The protein below binds the small molecule below.
Small molecule (SMILES): C[C@H](O)[C@H](N)[C@@H]1O[C@](O)(C(=O)O)C[C@H](O)[C@@H]1N

Sequence of chain 1.A:
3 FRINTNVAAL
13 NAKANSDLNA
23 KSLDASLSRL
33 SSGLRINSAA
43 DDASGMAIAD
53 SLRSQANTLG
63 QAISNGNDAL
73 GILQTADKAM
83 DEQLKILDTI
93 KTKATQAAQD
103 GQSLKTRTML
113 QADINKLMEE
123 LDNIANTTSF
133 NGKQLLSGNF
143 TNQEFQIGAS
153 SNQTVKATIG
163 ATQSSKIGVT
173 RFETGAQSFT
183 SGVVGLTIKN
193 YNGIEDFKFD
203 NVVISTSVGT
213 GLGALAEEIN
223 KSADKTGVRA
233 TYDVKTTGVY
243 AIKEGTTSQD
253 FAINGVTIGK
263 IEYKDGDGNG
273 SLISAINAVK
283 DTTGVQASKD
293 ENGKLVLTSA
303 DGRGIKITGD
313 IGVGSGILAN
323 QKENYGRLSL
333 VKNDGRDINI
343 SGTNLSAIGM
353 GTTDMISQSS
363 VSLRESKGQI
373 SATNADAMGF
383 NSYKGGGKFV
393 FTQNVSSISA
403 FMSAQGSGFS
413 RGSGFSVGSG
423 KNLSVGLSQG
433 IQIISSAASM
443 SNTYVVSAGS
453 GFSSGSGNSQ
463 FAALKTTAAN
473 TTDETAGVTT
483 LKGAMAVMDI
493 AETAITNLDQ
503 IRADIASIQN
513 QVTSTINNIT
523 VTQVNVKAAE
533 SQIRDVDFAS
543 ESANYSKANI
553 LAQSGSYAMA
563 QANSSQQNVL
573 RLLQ

Binding-site contacts:
Ligand atom C1 contacts residue SER398 of chain 1.A at 2.8 Å.
Ligand atom O1B contacts residue SER398 of chain 1.A at 3.5 Å (h-bond).
Ligand atom C7 contacts residue SER398 of chain 1.A at 4.5 Å.
Ligand atom C5 contacts residue SER398 of chain 1.A at 3.9 Å.
Ligand atom C6 contacts residue SER398 of chain 1.A at 3.2 Å.
Ligand atom C2 contacts residue SER398 of chain 1.A at 1.5 Å.
Ligand atom O1A contacts residue SER398 of chain 1.A at 3.5 Å (h-bond).
Ligand atom O4 contacts residue SER398 of chain 1.A at 4.3 Å.
Ligand atom O8 contacts residue SER398 of chain 1.A at 3.6 Å.
Ligand atom O6 contacts residue SER398 of chain 1.A at 2.3 Å (h-bond).
Ligand atom C3 contacts residue SER398 of chain 1.A at 2.1 Å.
Ligand atom C4 contacts residue SER398 of chain 1.A at 3.4 Å.